The protein below binds the small molecule below.
Small molecule (SMILES): CNC(=O)CN(C(=O)Cc1ccc(-n2cccn2)cc1)C1CCN(c2ccccn2)CC1

Binding-site contacts:
Ligand atom C7 contacts residue GLY96 of chain 1.B at 3.6 Å.
Ligand atom N contacts residue MET98 of chain 1.B at 3.6 Å (h-bond).
Ligand atom N2 contacts residue NAD1 of chain 1.G at 3.6 Å.
Ligand atom C22 contacts residue PHE41 of chain 1.B at 3.6 Å (hydrophobic).
Ligand atom O contacts residue MET98 of chain 1.B at 3.1 Å (h-bond).
Ligand atom C18 contacts residue NAD1 of chain 1.G at 3.7 Å.
Ligand atom O1 contacts residue PHE97 of chain 1.B at 3.6 Å.
Ligand atom C13 contacts residue ALA198 of chain 1.B at 3.5 Å (hydrophobic).
Ligand atom C23 contacts residue ARG43 of chain 1.B at 3.6 Å.
Ligand atom C16 contacts residue PHE97 of chain 1.B at 3.7 Å (hydrophobic).
Ligand atom C19 contacts residue NAD1 of chain 1.G at 3.7 Å.
Ligand atom C contacts residue MET98 of chain 1.B at 3.0 Å (hydrophobic).
Ligand atom C12 contacts residue MET161 of chain 1.B at 3.6 Å (hydrophobic).
Ligand atom C20 contacts residue NAD1 of chain 1.G at 3.3 Å.
Ligand atom C14 contacts residue GLY96 of chain 1.B at 3.7 Å.
Ligand atom C5 contacts residue NAD1 of chain 1.G at 3.6 Å.
Ligand atom N contacts residue MET103 of chain 1.B at 3.5 Å (h-bond).
Ligand atom C2 contacts residue ALA198 of chain 1.B at 3.8 Å (hydrophobic).
Ligand atom N1 contacts residue ALA198 of chain 1.B at 3.6 Å.
Ligand atom C22 contacts residue ASP42 of chain 1.B at 3.7 Å.
Ligand atom C10 contacts residue TYR158 of chain 1.B at 3.5 Å (hydrophobic).
Ligand atom O1 contacts residue ALA198 of chain 1.B at 3.6 Å.
Ligand atom N3 contacts residue NAD1 of chain 1.G at 2.7 Å (h-bond).
Ligand atom C9 contacts residue MET199 of chain 1.B at 3.6 Å (hydrophobic).
Ligand atom C8 contacts residue NAD1 of chain 1.G at 3.5 Å.
Ligand atom C9 contacts residue NAD1 of chain 1.G at 3.7 Å.
Ligand atom C6 contacts residue NAD1 of chain 1.G at 3.3 Å.
Ligand atom O contacts residue PHE97 of chain 1.B at 3.4 Å.
Ligand atom C21 contacts residue ARG43 of chain 1.B at 3.5 Å.
Ligand atom O contacts residue MET103 of chain 1.B at 3.5 Å (h-bond).
Ligand atom C12 contacts residue NAD1 of chain 1.G at 3.4 Å.
Ligand atom C15 contacts residue NAD1 of chain 1.G at 3.7 Å.
Ligand atom N5 contacts residue NAD1 of chain 1.G at 3.0 Å (h-bond).
Ligand atom C21 contacts residue PHE41 of chain 1.B at 3.8 Å (hydrophobic).
Ligand atom C22 contacts residue ARG43 of chain 1.B at 3.4 Å.
Ligand atom N4 contacts residue NAD1 of chain 1.G at 3.7 Å.
Ligand atom C1 contacts residue MET103 of chain 1.B at 3.4 Å (hydrophobic).
Ligand atom C17 contacts residue NAD1 of chain 1.G at 3.7 Å.
Ligand atom C23 contacts residue PHE41 of chain 1.B at 3.3 Å (hydrophobic).
Ligand atom C14 contacts residue NAD1 of chain 1.G at 3.3 Å.

Sequence of chain 1.B:
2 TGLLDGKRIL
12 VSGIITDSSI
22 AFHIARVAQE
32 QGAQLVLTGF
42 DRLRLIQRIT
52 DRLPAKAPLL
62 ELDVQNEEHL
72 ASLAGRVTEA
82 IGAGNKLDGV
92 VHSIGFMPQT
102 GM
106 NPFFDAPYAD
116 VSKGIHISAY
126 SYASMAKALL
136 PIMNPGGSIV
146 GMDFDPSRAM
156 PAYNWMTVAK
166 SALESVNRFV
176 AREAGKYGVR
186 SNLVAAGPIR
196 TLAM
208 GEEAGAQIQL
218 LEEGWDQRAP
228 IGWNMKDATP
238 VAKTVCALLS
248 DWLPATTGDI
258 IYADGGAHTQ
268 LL